A protein and the small-molecule ligand that binds it are described below.
Small molecule (SMILES): CC(=O)N[C@@H]1[C@@H](O)[C@H](O)[C@@H](CO)O[C@H]1O

Binding-site contacts:
Ligand atom C1 contacts residue SER704 of chain 1.J at 4.3 Å.
Ligand atom C5 contacts residue ASN702 of chain 1.J at 3.7 Å.
Ligand atom C4 contacts residue ASN702 of chain 1.J at 4.2 Å.
Ligand atom C3 contacts residue ASN702 of chain 1.J at 3.8 Å.
Ligand atom C8 contacts residue ASN702 of chain 1.J at 4.4 Å.
Ligand atom O5 contacts residue ASN702 of chain 1.J at 2.4 Å (h-bond).
Ligand atom C7 contacts residue LEU8 of chain 1.I at 4.1 Å (hydrophobic).
Ligand atom C8 contacts residue GLN691 of chain 1.J at 3.4 Å.
Ligand atom N2 contacts residue ASN702 of chain 1.J at 2.9 Å (h-bond).
Ligand atom C8 contacts residue LEU690 of chain 1.J at 4.0 Å (hydrophobic).
Ligand atom C7 contacts residue GLN691 of chain 1.J at 4.4 Å.
Ligand atom C8 contacts residue LEU700 of chain 1.J at 4.2 Å (hydrophobic).
Ligand atom C2 contacts residue ASN702 of chain 1.J at 2.5 Å.
Ligand atom O7 contacts residue LEU690 of chain 1.J at 4.0 Å.
Ligand atom C5 contacts residue SER704 of chain 1.J at 4.2 Å.
Ligand atom C8 contacts residue THR692 of chain 1.J at 4.2 Å.
Ligand atom O7 contacts residue ASN702 of chain 1.J at 3.2 Å (h-bond).
Ligand atom C7 contacts residue ASN702 of chain 1.J at 3.3 Å.
Ligand atom C7 contacts residue LEU690 of chain 1.J at 4.3 Å (hydrophobic).
Ligand atom C8 contacts residue LEU8 of chain 1.I at 3.7 Å (hydrophobic).
Ligand atom O5 contacts residue SER704 of chain 1.J at 4.0 Å.
Ligand atom C1 contacts residue ASN702 of chain 1.J at 1.5 Å.
Ligand atom N2 contacts residue LEU8 of chain 1.I at 3.9 Å.

Sequence of chain 1.J:
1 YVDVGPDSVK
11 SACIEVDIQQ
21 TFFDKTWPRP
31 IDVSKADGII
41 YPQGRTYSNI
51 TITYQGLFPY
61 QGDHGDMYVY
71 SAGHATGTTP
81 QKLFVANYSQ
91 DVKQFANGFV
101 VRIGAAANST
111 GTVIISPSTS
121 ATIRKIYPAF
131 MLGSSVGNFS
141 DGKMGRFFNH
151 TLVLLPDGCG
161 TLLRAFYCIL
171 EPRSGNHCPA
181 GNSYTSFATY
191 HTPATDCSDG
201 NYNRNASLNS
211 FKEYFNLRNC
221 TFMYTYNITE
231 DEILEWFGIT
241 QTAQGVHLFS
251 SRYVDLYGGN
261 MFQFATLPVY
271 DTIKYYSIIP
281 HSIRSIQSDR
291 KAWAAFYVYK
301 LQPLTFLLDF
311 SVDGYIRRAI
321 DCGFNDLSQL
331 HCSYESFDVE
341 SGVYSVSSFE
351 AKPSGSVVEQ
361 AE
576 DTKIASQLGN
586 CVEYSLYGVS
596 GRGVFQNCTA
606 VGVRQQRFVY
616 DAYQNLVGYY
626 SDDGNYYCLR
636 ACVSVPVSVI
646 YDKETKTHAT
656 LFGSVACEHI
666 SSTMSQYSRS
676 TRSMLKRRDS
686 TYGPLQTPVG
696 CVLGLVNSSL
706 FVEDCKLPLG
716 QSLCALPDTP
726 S

Sequence of chain 1.I:
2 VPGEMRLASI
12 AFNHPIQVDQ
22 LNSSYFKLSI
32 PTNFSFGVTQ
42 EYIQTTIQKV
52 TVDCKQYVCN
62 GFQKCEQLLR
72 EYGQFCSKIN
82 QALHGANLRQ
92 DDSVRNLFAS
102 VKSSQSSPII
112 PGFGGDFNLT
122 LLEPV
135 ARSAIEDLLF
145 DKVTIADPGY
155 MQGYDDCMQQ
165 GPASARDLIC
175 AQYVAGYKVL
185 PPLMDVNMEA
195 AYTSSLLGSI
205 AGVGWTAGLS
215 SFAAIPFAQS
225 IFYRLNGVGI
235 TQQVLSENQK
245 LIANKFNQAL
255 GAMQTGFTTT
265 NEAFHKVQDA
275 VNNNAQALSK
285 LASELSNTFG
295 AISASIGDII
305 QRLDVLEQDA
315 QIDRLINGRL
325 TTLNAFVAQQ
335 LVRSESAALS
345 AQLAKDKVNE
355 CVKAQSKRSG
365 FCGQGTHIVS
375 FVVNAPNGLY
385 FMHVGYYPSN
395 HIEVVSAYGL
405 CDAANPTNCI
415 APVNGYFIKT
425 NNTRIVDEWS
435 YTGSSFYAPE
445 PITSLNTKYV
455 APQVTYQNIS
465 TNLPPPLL